Sequence of chain 52.E:
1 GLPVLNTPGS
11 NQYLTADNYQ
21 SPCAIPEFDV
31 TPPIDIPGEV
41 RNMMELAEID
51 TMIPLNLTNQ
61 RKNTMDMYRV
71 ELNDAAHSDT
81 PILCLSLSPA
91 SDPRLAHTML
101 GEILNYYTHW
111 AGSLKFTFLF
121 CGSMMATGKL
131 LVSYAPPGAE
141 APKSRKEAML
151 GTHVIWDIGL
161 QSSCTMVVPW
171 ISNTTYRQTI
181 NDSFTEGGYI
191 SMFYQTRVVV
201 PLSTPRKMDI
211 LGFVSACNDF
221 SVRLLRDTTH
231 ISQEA

A small-molecule ligand and the protein it binds are described below.
Small molecule (SMILES): COc1ccc(OCc2ccc(COc3c(Cl)cccc3Cl)cc2)c(Cl)c1

Sequence of chain 53.B:
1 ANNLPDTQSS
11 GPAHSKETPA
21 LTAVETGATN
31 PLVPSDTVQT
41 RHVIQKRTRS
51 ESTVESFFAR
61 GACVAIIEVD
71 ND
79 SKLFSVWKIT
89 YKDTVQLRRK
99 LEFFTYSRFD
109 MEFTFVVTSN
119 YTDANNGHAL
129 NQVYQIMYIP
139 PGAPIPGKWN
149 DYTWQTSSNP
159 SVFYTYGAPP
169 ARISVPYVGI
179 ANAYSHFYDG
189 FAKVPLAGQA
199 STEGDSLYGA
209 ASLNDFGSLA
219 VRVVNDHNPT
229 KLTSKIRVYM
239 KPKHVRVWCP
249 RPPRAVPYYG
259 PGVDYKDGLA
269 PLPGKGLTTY

Binding-site contacts:
Ligand atom C6 contacts residue TYR89 of chain 53.B at 3.7 Å (hydrophobic).
Ligand atom C14 contacts residue TYR136 of chain 53.B at 3.5 Å (hydrophobic).
Ligand atom C4 contacts residue MET109 of chain 53.B at 3.8 Å (hydrophobic).
Ligand atom CL2 contacts residue ALA24 of chain 52.E at 3.5 Å.
Ligand atom C5 contacts residue TYR89 of chain 53.B at 3.5 Å (hydrophobic).
Ligand atom C17 contacts residue TYR136 of chain 53.B at 3.7 Å (hydrophobic).
Ligand atom C11 contacts residue ILE87 of chain 53.B at 3.8 Å (hydrophobic).
Ligand atom C12 contacts residue ILE87 of chain 53.B at 3.8 Å (hydrophobic).
Ligand atom C9 contacts residue PHE214 of chain 53.B at 3.7 Å (hydrophobic).
Ligand atom C13 contacts residue PHE111 of chain 53.B at 3.7 Å (hydrophobic).
Ligand atom C7 contacts residue PHE214 of chain 53.B at 3.5 Å (hydrophobic).
Ligand atom C20 contacts residue LEU217 of chain 53.B at 3.8 Å (hydrophobic).
Ligand atom C10 contacts residue TYR136 of chain 53.B at 3.5 Å (hydrophobic).
Ligand atom O3 contacts residue TYR89 of chain 53.B at 3.6 Å.
Ligand atom C19 contacts residue LEU217 of chain 53.B at 3.8 Å (hydrophobic).
Ligand atom C21 contacts residue HIS184 of chain 53.B at 3.6 Å.
Ligand atom O1 contacts residue ILE87 of chain 53.B at 3.7 Å.
Ligand atom CL2 contacts residue TYR136 of chain 53.B at 3.6 Å.
Ligand atom C13 contacts residue ILE87 of chain 53.B at 3.7 Å (hydrophobic).
Ligand atom C20 contacts residue ILE171 of chain 53.B at 3.8 Å (hydrophobic).
Ligand atom C13 contacts residue MET109 of chain 53.B at 3.4 Å (hydrophobic).
Ligand atom C2 contacts residue PHE214 of chain 53.B at 3.6 Å (hydrophobic).
Ligand atom C16 contacts residue ALA24 of chain 52.E at 3.8 Å (hydrophobic).
Ligand atom O3 contacts residue PHE107 of chain 53.B at 3.6 Å.
Ligand atom O1 contacts residue PHE214 of chain 53.B at 3.8 Å.
Ligand atom C21 contacts residue TYR182 of chain 53.B at 3.8 Å (hydrophobic).
Ligand atom CL3 contacts residue PHE111 of chain 53.B at 3.8 Å.
Ligand atom C3 contacts residue MET109 of chain 53.B at 3.7 Å (hydrophobic).
Ligand atom CL2 contacts residue ILE25 of chain 52.E at 3.4 Å.
Ligand atom C16 contacts residue TYR136 of chain 53.B at 3.8 Å (hydrophobic).
Ligand atom CL3 contacts residue LEU217 of chain 53.B at 3.8 Å.
Ligand atom C17 contacts residue ALA24 of chain 52.E at 3.7 Å (hydrophobic).
Ligand atom O2 contacts residue VAL173 of chain 53.B at 3.4 Å.
Ligand atom C12 contacts residue PHE111 of chain 53.B at 3.8 Å (hydrophobic).
Ligand atom C1 contacts residue TYR182 of chain 53.B at 3.8 Å (hydrophobic).
Ligand atom C7 contacts residue MET109 of chain 53.B at 3.3 Å (hydrophobic).
Ligand atom C9 contacts residue VAL176 of chain 53.B at 3.6 Å (hydrophobic).
Ligand atom O1 contacts residue MET109 of chain 53.B at 3.7 Å.
Ligand atom C21 contacts residue SER105 of chain 53.B at 3.8 Å.
Ligand atom C8 contacts residue MET109 of chain 53.B at 3.4 Å (hydrophobic).